Sequence of chain 1.A:
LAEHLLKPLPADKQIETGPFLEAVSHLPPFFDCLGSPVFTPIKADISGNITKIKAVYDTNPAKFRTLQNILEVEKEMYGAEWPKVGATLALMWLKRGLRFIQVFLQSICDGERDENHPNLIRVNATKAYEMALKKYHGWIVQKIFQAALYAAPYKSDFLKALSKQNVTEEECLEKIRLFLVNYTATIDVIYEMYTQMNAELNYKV

A protein and the small-molecule ligand that binds it are described below.
Small molecule (SMILES): OC[C@H]1O[C@@H](O[C@H]2[C@H](O)[C@@H](O)[C@@H](O)O[C@@H]2CO)[C@H](O)[C@@H](O)[C@H]1O

Binding-site contacts:
Ligand atom O1 contacts residue OLA1 of chain 1.D at 3.9 Å.
Ligand atom O2 contacts residue ASN52 of chain 1.A at 4.0 Å.
Ligand atom O5 contacts residue TRP96 of chain 1.A at 4.0 Å.
Ligand atom O6 contacts residue TRP96 of chain 1.A at 4.1 Å.
Ligand atom C5 contacts residue TRP96 of chain 1.A at 3.7 Å (hydrophobic).
Ligand atom C5 contacts residue TYR207 of chain 1.A at 3.8 Å (hydrophobic).
Ligand atom C2 contacts residue ASP48 of chain 1.A at 3.4 Å.
Ligand atom O1 contacts residue TRP96 of chain 1.A at 4.1 Å.
Ligand atom O3 contacts residue LYS55 of chain 1.A at 3.8 Å.
Ligand atom C3 contacts residue TRP96 of chain 1.A at 4.0 Å (hydrophobic).
Ligand atom O2 contacts residue LYS55 of chain 1.A at 3.5 Å.
Ligand atom C2 contacts residue TRP96 of chain 1.A at 4.3 Å (hydrophobic).
Ligand atom O2 contacts residue ASP48 of chain 1.A at 2.6 Å (salt-bridge).
Ligand atom C2 contacts residue SPH1 of chain 1.C at 3.8 Å.
Ligand atom C1 contacts residue ASP48 of chain 1.A at 3.7 Å.
Ligand atom C1 contacts residue LEU92 of chain 1.A at 3.8 Å (hydrophobic).
Ligand atom C6 contacts residue TRP96 of chain 1.A at 4.5 Å (hydrophobic).
Ligand atom O6 contacts residue VAL209 of chain 1.A at 4.3 Å.
Ligand atom O4 contacts residue LYS55 of chain 1.A at 4.3 Å.
Ligand atom O4 contacts residue LEU92 of chain 1.A at 3.8 Å.
Ligand atom C3 contacts residue ASN52 of chain 1.A at 3.4 Å.
Ligand atom C4 contacts residue TRP96 of chain 1.A at 4.4 Å (hydrophobic).
Ligand atom O3 contacts residue ASN52 of chain 1.A at 2.5 Å (h-bond).
Ligand atom O2 contacts residue ASN52 of chain 1.A at 2.8 Å (h-bond).
Ligand atom O5 contacts residue TYR207 of chain 1.A at 4.4 Å.
Ligand atom O2 contacts residue TRP96 of chain 1.A at 3.5 Å.
Ligand atom O2 contacts residue ALA93 of chain 1.A at 4.4 Å.
Ligand atom C2 contacts residue ASN52 of chain 1.A at 3.9 Å.
Ligand atom C3 contacts residue LYS55 of chain 1.A at 4.0 Å.
Ligand atom C6 contacts residue TYR207 of chain 1.A at 3.4 Å (hydrophobic).
Ligand atom O5 contacts residue LEU92 of chain 1.A at 4.3 Å.
Ligand atom O3 contacts residue LYS55 of chain 1.A at 3.2 Å.
Ligand atom O1 contacts residue SPH1 of chain 1.C at 1.4 Å.
Ligand atom C1 contacts residue SPH1 of chain 1.C at 2.6 Å.
Ligand atom C2 contacts residue LYS55 of chain 1.A at 3.7 Å.
Ligand atom O6 contacts residue TYR207 of chain 1.A at 2.5 Å (h-bond).
Ligand atom O5 contacts residue SPH1 of chain 1.C at 2.9 Å.
Ligand atom O2 contacts residue SPH1 of chain 1.C at 3.9 Å.
Ligand atom O1 contacts residue ASP48 of chain 1.A at 3.2 Å (salt-bridge).
Ligand atom C5 contacts residue SPH1 of chain 1.C at 4.3 Å.